Binding-site contacts:
Ligand atom N2 contacts residue ASN1162 of chain 1.B at 2.4 Å (h-bond).
Ligand atom C4 contacts residue ASN1162 of chain 1.B at 4.2 Å.
Ligand atom C3 contacts residue ASN1162 of chain 1.B at 3.8 Å.
Ligand atom O7 contacts residue ASN1162 of chain 1.B at 4.1 Å.
Ligand atom C8 contacts residue ASN1162 of chain 1.B at 3.4 Å.
Ligand atom C2 contacts residue ASN1162 of chain 1.B at 2.5 Å.
Ligand atom C1 contacts residue ASN1162 of chain 1.B at 1.4 Å.
Ligand atom C7 contacts residue ASN1162 of chain 1.B at 3.2 Å.
Ligand atom C5 contacts residue ASN1162 of chain 1.B at 3.6 Å.
Ligand atom O5 contacts residue ASN1162 of chain 1.B at 2.3 Å (h-bond).

A small-molecule ligand and the protein it binds are described below.
Small molecule (SMILES): CC(=O)N[C@@H]1[C@@H](O)[C@H](O)[C@@H](CO)O[C@H]1O

Sequence of chain 1.B:
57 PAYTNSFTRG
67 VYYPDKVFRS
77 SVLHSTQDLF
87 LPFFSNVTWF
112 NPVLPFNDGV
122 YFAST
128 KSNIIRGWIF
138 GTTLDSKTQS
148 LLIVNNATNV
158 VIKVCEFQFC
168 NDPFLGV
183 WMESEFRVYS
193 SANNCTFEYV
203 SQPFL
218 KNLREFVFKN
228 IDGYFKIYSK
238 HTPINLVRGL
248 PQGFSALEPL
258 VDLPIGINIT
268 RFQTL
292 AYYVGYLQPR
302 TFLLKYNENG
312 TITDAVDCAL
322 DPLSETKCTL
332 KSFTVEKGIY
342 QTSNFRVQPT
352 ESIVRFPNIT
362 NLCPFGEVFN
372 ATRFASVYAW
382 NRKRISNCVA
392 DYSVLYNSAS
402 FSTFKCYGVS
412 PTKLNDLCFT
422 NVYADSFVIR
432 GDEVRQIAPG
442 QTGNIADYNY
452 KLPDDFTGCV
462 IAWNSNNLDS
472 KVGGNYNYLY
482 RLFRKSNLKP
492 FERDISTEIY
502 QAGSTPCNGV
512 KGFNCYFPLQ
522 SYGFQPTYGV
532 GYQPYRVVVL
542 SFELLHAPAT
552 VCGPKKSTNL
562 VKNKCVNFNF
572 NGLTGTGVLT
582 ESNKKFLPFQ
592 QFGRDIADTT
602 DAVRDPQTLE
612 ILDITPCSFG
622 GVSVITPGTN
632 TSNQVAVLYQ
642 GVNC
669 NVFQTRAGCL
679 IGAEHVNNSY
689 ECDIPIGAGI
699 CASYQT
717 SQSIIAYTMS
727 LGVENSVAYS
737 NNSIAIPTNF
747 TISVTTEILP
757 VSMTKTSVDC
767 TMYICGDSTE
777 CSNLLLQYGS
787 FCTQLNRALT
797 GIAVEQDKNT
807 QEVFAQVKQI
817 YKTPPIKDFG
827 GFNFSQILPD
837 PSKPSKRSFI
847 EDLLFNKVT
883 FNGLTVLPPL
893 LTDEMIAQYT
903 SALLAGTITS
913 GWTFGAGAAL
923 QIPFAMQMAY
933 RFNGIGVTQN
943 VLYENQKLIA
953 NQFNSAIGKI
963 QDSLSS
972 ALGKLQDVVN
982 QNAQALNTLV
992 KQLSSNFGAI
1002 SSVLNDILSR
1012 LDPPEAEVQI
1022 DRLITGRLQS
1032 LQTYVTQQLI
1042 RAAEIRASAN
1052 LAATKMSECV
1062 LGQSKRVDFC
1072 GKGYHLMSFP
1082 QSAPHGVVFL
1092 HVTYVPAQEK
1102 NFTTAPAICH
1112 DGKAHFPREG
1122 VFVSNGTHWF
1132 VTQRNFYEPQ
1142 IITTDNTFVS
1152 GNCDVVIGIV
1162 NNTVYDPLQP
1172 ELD